Sequence of chain 1.B:
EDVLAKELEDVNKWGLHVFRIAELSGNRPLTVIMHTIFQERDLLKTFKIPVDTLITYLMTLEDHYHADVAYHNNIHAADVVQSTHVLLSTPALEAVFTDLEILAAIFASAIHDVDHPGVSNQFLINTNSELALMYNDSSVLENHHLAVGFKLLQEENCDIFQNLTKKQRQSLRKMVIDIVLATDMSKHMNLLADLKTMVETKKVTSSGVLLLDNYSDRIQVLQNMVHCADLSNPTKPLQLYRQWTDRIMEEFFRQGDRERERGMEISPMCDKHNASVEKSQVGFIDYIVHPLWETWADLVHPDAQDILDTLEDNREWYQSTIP

This protein binds this small molecule.
Small molecule (SMILES): CCn1c(=O)c2c(c3ccc(C)nc31)O[C@@](C)(CCO)C[C@H]2C=C(C)C

Binding-site contacts:
Ligand atom C24 contacts residue GLN292 of chain 1.B at 3.2 Å.
Ligand atom N7 contacts residue PHE295 of chain 1.B at 3.8 Å.
Ligand atom C2 contacts residue PHE295 of chain 1.B at 3.7 Å (hydrophobic).
Ligand atom C24 contacts residue THR256 of chain 1.B at 3.9 Å.
Ligand atom C25 contacts residue ILE259 of chain 1.B at 4.2 Å (hydrophobic).
Ligand atom C4 contacts residue ILE259 of chain 1.B at 4.1 Å (hydrophobic).
Ligand atom C5 contacts residue PHE295 of chain 1.B at 3.5 Å (hydrophobic).
Ligand atom O12 contacts residue PHE263 of chain 1.B at 4.1 Å.
Ligand atom O26 contacts residue MET196 of chain 1.B at 3.9 Å.
Ligand atom C1 contacts residue ASN244 of chain 1.B at 3.5 Å.
Ligand atom C22 contacts residue MET196 of chain 1.B at 4.0 Å (hydrophobic).
Ligand atom C9 contacts residue PHE295 of chain 1.B at 3.8 Å (hydrophobic).
Ligand atom C6 contacts residue TYR82 of chain 1.B at 3.8 Å (hydrophobic).
Ligand atom C5 contacts residue ILE259 of chain 1.B at 4.0 Å (hydrophobic).
Ligand atom C25 contacts residue PHE263 of chain 1.B at 3.9 Å (hydrophobic).
Ligand atom C10 contacts residue PHE295 of chain 1.B at 3.7 Å (hydrophobic).
Ligand atom C2 contacts residue GLN292 of chain 1.B at 3.6 Å.
Ligand atom O12 contacts residue PHE295 of chain 1.B at 4.0 Å.
Ligand atom C1 contacts residue PHE295 of chain 1.B at 4.0 Å (hydrophobic).
Ligand atom C25 contacts residue GLN292 of chain 1.B at 3.4 Å.
Ligand atom C4 contacts residue PHE295 of chain 1.B at 3.4 Å (hydrophobic).
Ligand atom C8 contacts residue PHE295 of chain 1.B at 3.7 Å (hydrophobic).
Ligand atom C2 contacts residue ILE259 of chain 1.B at 3.6 Å (hydrophobic).
Ligand atom C6 contacts residue ILE259 of chain 1.B at 4.1 Å (hydrophobic).
Ligand atom C13 contacts residue GLN292 of chain 1.B at 3.5 Å.
Ligand atom C22 contacts residue ASP241 of chain 1.B at 3.4 Å.
Ligand atom C6 contacts residue PHE295 of chain 1.B at 3.9 Å (hydrophobic).
Ligand atom C15 contacts residue PHE295 of chain 1.B at 4.0 Å (hydrophobic).
Ligand atom C21 contacts residue ASP241 of chain 1.B at 4.0 Å.
Ligand atom C24 contacts residue ILE259 of chain 1.B at 3.7 Å (hydrophobic).
Ligand atom N3 contacts residue GLN292 of chain 1.B at 3.1 Å (h-bond).
Ligand atom C25 contacts residue MET260 of chain 1.B at 4.0 Å (hydrophobic).
Ligand atom N3 contacts residue PHE295 of chain 1.B at 3.4 Å.
Ligand atom C1 contacts residue TYR82 of chain 1.B at 3.8 Å (hydrophobic).
Ligand atom O12 contacts residue MET280 of chain 1.B at 3.3 Å.
Ligand atom C19 contacts residue MET196 of chain 1.B at 3.7 Å (hydrophobic).
Ligand atom C25 contacts residue MET280 of chain 1.B at 3.8 Å (hydrophobic).
Ligand atom C22 contacts residue THR194 of chain 1.B at 4.2 Å.
Ligand atom C13 contacts residue PHE295 of chain 1.B at 3.6 Å (hydrophobic).
Ligand atom N3 contacts residue ILE259 of chain 1.B at 3.7 Å.